Sequence of chain 1.A:
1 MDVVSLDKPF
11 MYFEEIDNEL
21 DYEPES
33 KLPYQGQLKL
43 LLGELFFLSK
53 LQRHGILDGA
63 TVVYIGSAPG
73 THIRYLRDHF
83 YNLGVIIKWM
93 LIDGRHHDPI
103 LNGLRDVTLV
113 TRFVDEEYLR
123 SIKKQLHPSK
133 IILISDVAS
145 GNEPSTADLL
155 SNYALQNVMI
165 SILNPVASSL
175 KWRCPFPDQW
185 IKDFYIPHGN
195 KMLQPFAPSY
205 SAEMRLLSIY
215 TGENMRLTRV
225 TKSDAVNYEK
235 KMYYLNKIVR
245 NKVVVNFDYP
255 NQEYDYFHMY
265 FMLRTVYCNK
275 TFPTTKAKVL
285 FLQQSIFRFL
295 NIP

Sequence of chain 1.D:
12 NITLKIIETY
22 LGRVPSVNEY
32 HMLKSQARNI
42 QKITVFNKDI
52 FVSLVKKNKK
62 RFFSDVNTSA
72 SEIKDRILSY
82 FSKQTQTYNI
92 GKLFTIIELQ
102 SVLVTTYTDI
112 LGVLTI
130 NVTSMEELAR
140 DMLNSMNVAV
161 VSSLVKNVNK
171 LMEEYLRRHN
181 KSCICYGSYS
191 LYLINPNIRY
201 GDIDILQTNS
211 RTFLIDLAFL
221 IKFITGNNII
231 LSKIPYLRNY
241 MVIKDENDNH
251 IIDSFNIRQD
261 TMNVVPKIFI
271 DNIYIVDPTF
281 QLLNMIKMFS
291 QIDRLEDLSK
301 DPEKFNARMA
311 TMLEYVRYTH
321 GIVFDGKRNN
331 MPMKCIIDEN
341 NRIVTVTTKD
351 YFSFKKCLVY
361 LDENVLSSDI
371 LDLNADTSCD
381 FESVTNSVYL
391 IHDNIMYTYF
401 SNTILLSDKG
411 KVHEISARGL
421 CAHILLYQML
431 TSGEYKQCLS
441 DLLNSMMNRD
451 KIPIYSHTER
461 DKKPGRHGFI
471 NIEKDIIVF

Binding-site contacts:
Ligand atom OP1 contacts residue LYS93 of chain 1.D at 3.6 Å.
Ligand atom C4' contacts residue GLY92 of chain 1.D at 3.4 Å.
Ligand atom O2 contacts residue THR96 of chain 1.D at 2.6 Å (h-bond).
Ligand atom C5 contacts residue ARG107 of chain 1.A at 3.6 Å.
Ligand atom N4 contacts residue ARG107 of chain 1.A at 3.2 Å.
Ligand atom O4 contacts residue ARG107 of chain 1.A at 2.6 Å (salt-bridge).
Ligand atom N1 contacts residue VAL478 of chain 1.D at 3.7 Å.
Ligand atom N3 contacts residue THR96 of chain 1.D at 3.2 Å (h-bond).
Ligand atom N1 contacts residue THR96 of chain 1.D at 3.8 Å.
Ligand atom O4' contacts residue ILE91 of chain 1.D at 3.7 Å.
Ligand atom O2 contacts residue PHE95 of chain 1.D at 3.5 Å.
Ligand atom O3' contacts residue LYS93 of chain 1.D at 3.4 Å.
Ligand atom C4' contacts residue LYS93 of chain 1.D at 3.5 Å.
Ligand atom C1' contacts residue ASP475 of chain 1.D at 3.4 Å.
Ligand atom C6 contacts residue VAL478 of chain 1.D at 3.5 Å (hydrophobic).
Ligand atom O2' contacts residue ILE476 of chain 1.D at 3.6 Å.
Ligand atom O2 contacts residue ASP475 of chain 1.D at 2.6 Å (salt-bridge).
Ligand atom C2 contacts residue ASP475 of chain 1.D at 3.6 Å.
Ligand atom C4 contacts residue LEU106 of chain 1.A at 3.6 Å (hydrophobic).
Ligand atom C2 contacts residue THR96 of chain 1.D at 2.9 Å.
Ligand atom N4 contacts residue VAL109 of chain 1.A at 3.3 Å (h-bond).
Ligand atom C4 contacts residue ARG107 of chain 1.A at 3.6 Å.
Ligand atom N3 contacts residue PHE95 of chain 1.D at 3.7 Å.
Ligand atom C4' contacts residue ASN90 of chain 1.D at 3.2 Å.
Ligand atom O4' contacts residue GLY92 of chain 1.D at 3.7 Å.
Ligand atom C2 contacts residue PHE95 of chain 1.D at 3.6 Å (hydrophobic).
Ligand atom N4 contacts residue LEU106 of chain 1.A at 2.3 Å (h-bond).
Ligand atom C4' contacts residue ILE476 of chain 1.D at 3.6 Å (hydrophobic).
Ligand atom N3 contacts residue ILE477 of chain 1.D at 2.8 Å (h-bond).
Ligand atom C2 contacts residue ILE477 of chain 1.D at 3.3 Å (hydrophobic).
Ligand atom O2 contacts residue ILE477 of chain 1.D at 2.8 Å (h-bond).
Ligand atom O2 contacts residue ILE476 of chain 1.D at 3.1 Å.
Ligand atom O4' contacts residue ILE476 of chain 1.D at 3.6 Å.
Ligand atom C4 contacts residue ILE477 of chain 1.D at 3.0 Å (hydrophobic).
Ligand atom C1' contacts residue GLY92 of chain 1.D at 3.2 Å.
Ligand atom C5' contacts residue ASN90 of chain 1.D at 3.0 Å.
Ligand atom O4 contacts residue ILE477 of chain 1.D at 3.0 Å (h-bond).
Ligand atom O4' contacts residue LYS93 of chain 1.D at 3.5 Å.
Ligand atom C5 contacts residue VAL478 of chain 1.D at 3.8 Å (hydrophobic).
Ligand atom O4' contacts residue GLY92 of chain 1.D at 2.9 Å.

This protein binds this small molecule.
Small molecule (SMILES): Nc1ccn([C@H]2C[C@H](O[P](=O)(O)OC[C@H]3O[C@@H](n4ccc(=O)[nH]c4=O)[C@H](O)[C@@H]3O[P](=O)(O)OC[C@H]3O[C@@H](n4ccc(=O)[nH]c4=O)[C@H](O)[C@@H]3O)[C@@H](COP(=O)=O)O2)c(=O)n1